This protein binds this small molecule.
Small molecule (SMILES): O=c1ccn([C@@H]2O[C@H](CO[P](=O)(O)O[P](=O)(O)O[C@H]3O[C@H](CO)[C@@H](O)[C@H](O)[C@H]3O)[C@@H](O)[C@H]2O)c(=O)[nH]1

Sequence of chain 1.A:
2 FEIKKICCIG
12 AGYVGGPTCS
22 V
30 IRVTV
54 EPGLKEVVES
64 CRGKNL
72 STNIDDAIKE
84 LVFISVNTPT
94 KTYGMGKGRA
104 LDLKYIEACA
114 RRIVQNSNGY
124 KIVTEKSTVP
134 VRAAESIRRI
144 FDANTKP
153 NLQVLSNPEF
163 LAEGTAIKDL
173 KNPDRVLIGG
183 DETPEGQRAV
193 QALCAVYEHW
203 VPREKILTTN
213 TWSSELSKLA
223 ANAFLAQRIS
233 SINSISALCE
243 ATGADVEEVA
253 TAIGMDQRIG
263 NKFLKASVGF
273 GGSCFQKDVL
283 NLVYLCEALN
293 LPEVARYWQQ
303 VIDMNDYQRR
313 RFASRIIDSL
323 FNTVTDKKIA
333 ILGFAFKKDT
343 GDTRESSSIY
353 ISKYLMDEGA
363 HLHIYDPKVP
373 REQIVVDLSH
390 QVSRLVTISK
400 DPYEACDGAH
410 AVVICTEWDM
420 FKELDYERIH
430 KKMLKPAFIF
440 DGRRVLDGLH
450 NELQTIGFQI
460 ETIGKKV

Binding-site contacts:
Ligand atom C4' contacts residue ASN224 of chain 1.A at 3.6 Å.
Ligand atom O4 contacts residue PHE265 of chain 1.A at 3.2 Å.
Ligand atom O4 contacts residue LYS267 of chain 1.A at 3.2 Å (salt-bridge).
Ligand atom C4' contacts residue LYS220 of chain 1.A at 3.4 Å.
Ligand atom O3C contacts residue PHE338 of chain 1.A at 2.5 Å (h-bond).
Ligand atom O2' contacts residue ARG260 of chain 1.B at 2.8 Å (salt-bridge).
Ligand atom O3A contacts residue LYS339 of chain 1.A at 3.5 Å (salt-bridge).
Ligand atom O3B contacts residue ALA164 of chain 1.A at 3.6 Å.
Ligand atom O2C contacts residue PHE338 of chain 1.A at 3.3 Å (h-bond).
Ligand atom O2A contacts residue PHE277 of chain 1.A at 3.6 Å.
Ligand atom O4' contacts residue LYS220 of chain 1.A at 3.1 Å (salt-bridge).
Ligand atom O2 contacts residue ILE231 of chain 1.A at 3.6 Å.
Ligand atom C6' contacts residue NAD1 of chain 1.M at 3.4 Å.
Ligand atom O2A contacts residue PHE265 of chain 1.A at 3.2 Å.
Ligand atom O2 contacts residue SER269 of chain 1.A at 2.8 Å (h-bond).
Ligand atom O4' contacts residue LEU163 of chain 1.A at 2.6 Å (h-bond).
Ligand atom C6 contacts residue ILE231 of chain 1.A at 3.6 Å (hydrophobic).
Ligand atom O2C contacts residue ARG442 of chain 1.A at 2.8 Å (salt-bridge).
Ligand atom O4C contacts residue ILE231 of chain 1.A at 3.5 Å.
Ligand atom C4' contacts residue LEU163 of chain 1.A at 3.3 Å (hydrophobic).
Ligand atom C3C contacts residue PHE338 of chain 1.A at 3.4 Å (hydrophobic).
Ligand atom C4C contacts residue GLY273 of chain 1.A at 3.5 Å.
Ligand atom O6' contacts residue ASN224 of chain 1.A at 2.8 Å (h-bond).
Ligand atom C6' contacts residue CYS276 of chain 1.A at 3.6 Å (hydrophobic).
Ligand atom C5' contacts residue LEU163 of chain 1.A at 3.4 Å (hydrophobic).
Ligand atom O3C contacts residue GLY273 of chain 1.A at 2.9 Å (h-bond).
Ligand atom O2B contacts residue GLU165 of chain 1.A at 2.9 Å (salt-bridge).
Ligand atom O3' contacts residue PHE162 of chain 1.A at 3.2 Å (h-bond).
Ligand atom O6' contacts residue LYS220 of chain 1.A at 2.9 Å (salt-bridge).
Ligand atom C5C contacts residue PHE277 of chain 1.A at 3.6 Å (hydrophobic).
Ligand atom O1A contacts residue LYS339 of chain 1.A at 2.7 Å (salt-bridge).
Ligand atom C3' contacts residue LEU163 of chain 1.A at 3.5 Å (hydrophobic).
Ligand atom N1 contacts residue ILE231 of chain 1.A at 3.5 Å.
Ligand atom O3' contacts residue ARG260 of chain 1.B at 2.9 Å (salt-bridge).
Ligand atom N3 contacts residue LYS267 of chain 1.A at 3.0 Å (salt-bridge).
Ligand atom O6' contacts residue CYS276 of chain 1.A at 3.2 Å.
Ligand atom C2 contacts residue ILE231 of chain 1.A at 3.6 Å (hydrophobic).
Ligand atom O4 contacts residue LEU266 of chain 1.A at 3.5 Å (h-bond).
Ligand atom O4' contacts residue PHE162 of chain 1.A at 3.1 Å.
Ligand atom O4C contacts residue PHE272 of chain 1.A at 3.3 Å.

Sequence of chain 1.B:
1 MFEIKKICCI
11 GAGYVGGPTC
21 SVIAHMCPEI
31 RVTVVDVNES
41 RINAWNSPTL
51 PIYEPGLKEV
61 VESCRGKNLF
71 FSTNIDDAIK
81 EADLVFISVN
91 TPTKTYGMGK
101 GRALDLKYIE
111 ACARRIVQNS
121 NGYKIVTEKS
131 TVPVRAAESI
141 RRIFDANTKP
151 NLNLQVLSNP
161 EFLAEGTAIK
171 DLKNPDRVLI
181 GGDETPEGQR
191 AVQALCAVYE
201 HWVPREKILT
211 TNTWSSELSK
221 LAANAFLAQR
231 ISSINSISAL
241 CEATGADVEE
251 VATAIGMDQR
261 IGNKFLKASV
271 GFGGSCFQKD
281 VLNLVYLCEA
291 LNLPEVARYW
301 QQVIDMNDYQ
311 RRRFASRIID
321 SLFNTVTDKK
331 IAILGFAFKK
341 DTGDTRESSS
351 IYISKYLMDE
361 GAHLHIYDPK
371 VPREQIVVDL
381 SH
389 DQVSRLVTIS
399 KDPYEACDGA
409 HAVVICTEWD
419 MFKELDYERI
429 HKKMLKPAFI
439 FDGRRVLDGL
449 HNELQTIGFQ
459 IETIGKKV